This protein binds this small molecule.
Small molecule (SMILES): CC(=O)N[C@@H]1[C@@H](O)[C@H](O)[C@@H](CO)O[C@H]1O

Binding-site contacts:
Ligand atom C2 contacts residue TRP357 of chain 4.D at 4.2 Å (hydrophobic).
Ligand atom N2 contacts residue TRP357 of chain 4.D at 3.4 Å.
Ligand atom C5 contacts residue ASN65 of chain 4.D at 3.6 Å.
Ligand atom C5 contacts residue TRP357 of chain 4.D at 4.2 Å (hydrophobic).
Ligand atom C8 contacts residue TRP357 of chain 4.D at 3.4 Å (hydrophobic).
Ligand atom N2 contacts residue ASN65 of chain 4.D at 2.9 Å (h-bond).
Ligand atom O7 contacts residue ASN65 of chain 4.D at 3.4 Å (h-bond).
Ligand atom C4 contacts residue TRP357 of chain 4.D at 4.4 Å (hydrophobic).
Ligand atom O3 contacts residue TRP357 of chain 4.D at 4.1 Å.
Ligand atom O5 contacts residue ASN65 of chain 4.D at 2.3 Å (h-bond).
Ligand atom C1 contacts residue ASN65 of chain 4.D at 1.4 Å.
Ligand atom C7 contacts residue TRP357 of chain 4.D at 4.0 Å (hydrophobic).
Ligand atom C2 contacts residue ASN65 of chain 4.D at 2.5 Å.
Ligand atom C3 contacts residue TRP357 of chain 4.D at 3.8 Å (hydrophobic).
Ligand atom C4 contacts residue ASN65 of chain 4.D at 4.2 Å.
Ligand atom C3 contacts residue ASN65 of chain 4.D at 3.7 Å.
Ligand atom C7 contacts residue ASN65 of chain 4.D at 3.4 Å.
Ligand atom O4 contacts residue TRP357 of chain 4.D at 4.1 Å.
Ligand atom C1 contacts residue TRP357 of chain 4.D at 3.8 Å (hydrophobic).

Sequence of chain 4.D:
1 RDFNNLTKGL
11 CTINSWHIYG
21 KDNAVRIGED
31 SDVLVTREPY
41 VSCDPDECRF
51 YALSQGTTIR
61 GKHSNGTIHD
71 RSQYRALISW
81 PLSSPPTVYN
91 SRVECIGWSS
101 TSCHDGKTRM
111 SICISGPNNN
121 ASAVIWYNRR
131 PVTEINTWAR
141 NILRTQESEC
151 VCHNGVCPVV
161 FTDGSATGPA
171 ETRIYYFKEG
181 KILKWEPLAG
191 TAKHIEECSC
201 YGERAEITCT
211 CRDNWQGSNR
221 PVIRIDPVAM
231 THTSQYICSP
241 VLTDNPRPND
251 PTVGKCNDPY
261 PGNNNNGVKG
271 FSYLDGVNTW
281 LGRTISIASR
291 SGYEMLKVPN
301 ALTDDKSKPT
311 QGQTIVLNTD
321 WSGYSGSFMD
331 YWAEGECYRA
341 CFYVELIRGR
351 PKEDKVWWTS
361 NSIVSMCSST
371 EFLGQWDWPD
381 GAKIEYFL